Binding-site contacts:
Ligand atom C6 contacts residue HIS144 of chain 1.B at 3.7 Å.
Ligand atom C7 contacts residue ASN105 of chain 1.B at 3.6 Å.
Ligand atom C4 contacts residue ASN105 of chain 1.B at 4.3 Å.
Ligand atom C5 contacts residue ASN105 of chain 1.B at 3.7 Å.
Ligand atom C3 contacts residue ASN105 of chain 1.B at 3.8 Å.
Ligand atom C1 contacts residue ASN105 of chain 1.B at 1.4 Å.
Ligand atom C2 contacts residue ASN105 of chain 1.B at 2.5 Å.
Ligand atom C1 contacts residue HIS144 of chain 1.B at 3.7 Å.
Ligand atom O5 contacts residue ASN105 of chain 1.B at 2.4 Å (h-bond).
Ligand atom O5 contacts residue HIS144 of chain 1.B at 3.2 Å (h-bond).
Ligand atom C5 contacts residue HIS144 of chain 1.B at 3.7 Å.
Ligand atom O7 contacts residue ASN105 of chain 1.B at 4.0 Å.
Ligand atom O6 contacts residue HIS144 of chain 1.B at 4.2 Å.
Ligand atom N2 contacts residue ASN105 of chain 1.B at 2.9 Å (h-bond).

The small molecule below binds the protein below.
Small molecule (SMILES): CC(=O)N[C@H]1[C@H](O[C@H]2[C@H](O)[C@@H](NC(C)=O)CO[C@@H]2CO)O[C@H](CO)[C@@H](O)[C@@H]1O

Sequence of chain 1.B:
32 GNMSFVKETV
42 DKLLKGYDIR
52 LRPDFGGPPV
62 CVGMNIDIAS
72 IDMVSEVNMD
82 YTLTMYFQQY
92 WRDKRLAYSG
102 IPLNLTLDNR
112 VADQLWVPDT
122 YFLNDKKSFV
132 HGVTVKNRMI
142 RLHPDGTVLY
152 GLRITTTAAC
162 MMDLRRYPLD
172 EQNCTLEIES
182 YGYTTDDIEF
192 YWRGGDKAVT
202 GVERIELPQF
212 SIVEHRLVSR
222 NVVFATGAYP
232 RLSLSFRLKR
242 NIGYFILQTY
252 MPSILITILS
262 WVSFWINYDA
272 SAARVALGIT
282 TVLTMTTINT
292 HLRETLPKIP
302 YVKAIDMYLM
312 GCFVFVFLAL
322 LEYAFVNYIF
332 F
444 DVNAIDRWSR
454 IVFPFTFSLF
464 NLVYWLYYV